Sequence of chain 1.N:
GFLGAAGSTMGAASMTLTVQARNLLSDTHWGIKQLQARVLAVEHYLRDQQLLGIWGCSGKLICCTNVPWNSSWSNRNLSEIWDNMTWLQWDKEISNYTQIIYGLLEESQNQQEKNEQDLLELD

Binding-site contacts:
Ligand atom C7 contacts residue ASN620 of chain 1.N at 3.5 Å.
Ligand atom C2 contacts residue ASN620 of chain 1.N at 2.5 Å.
Ligand atom C3 contacts residue ASN620 of chain 1.N at 3.9 Å.
Ligand atom C5 contacts residue ASN620 of chain 1.N at 3.9 Å.
Ligand atom N2 contacts residue ASN620 of chain 1.N at 2.9 Å (h-bond).
Ligand atom O5 contacts residue GLU623 of chain 1.N at 4.3 Å.
Ligand atom C4 contacts residue ASN620 of chain 1.N at 4.4 Å.
Ligand atom O7 contacts residue ASN620 of chain 1.N at 3.5 Å (h-bond).
Ligand atom C8 contacts residue THR56 of chain 1.K at 3.4 Å.
Ligand atom O5 contacts residue ASN620 of chain 1.N at 2.5 Å (h-bond).
Ligand atom C1 contacts residue ASN620 of chain 1.N at 1.5 Å.

The protein below binds the small molecule below.
Small molecule (SMILES): CC(=O)N[C@@H]1[C@@H](O)[C@H](O)[C@@H](CO)O[C@H]1O

Sequence of chain 1.K:
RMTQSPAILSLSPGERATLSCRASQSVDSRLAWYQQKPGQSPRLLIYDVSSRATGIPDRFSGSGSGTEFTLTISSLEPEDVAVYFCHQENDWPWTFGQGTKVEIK